Sequence of chain 45.F:
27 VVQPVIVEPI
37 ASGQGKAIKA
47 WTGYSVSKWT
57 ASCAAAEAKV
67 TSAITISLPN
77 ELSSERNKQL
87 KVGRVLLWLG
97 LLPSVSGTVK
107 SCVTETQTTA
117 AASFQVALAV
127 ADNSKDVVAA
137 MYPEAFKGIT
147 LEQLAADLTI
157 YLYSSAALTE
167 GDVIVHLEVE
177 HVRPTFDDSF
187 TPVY

Binding-site contacts:
Ligand atom C8 contacts residue TRP47 of chain 45.F at 3.6 Å (hydrophobic).
Ligand atom N6 contacts residue TRP47 of chain 45.F at 4.2 Å.
Ligand atom C1' contacts residue LYS143 of chain 45.F at 3.2 Å.
Ligand atom C2' contacts residue LYS143 of chain 45.F at 3.7 Å.
Ligand atom C2 contacts residue TRP47 of chain 45.F at 3.4 Å (hydrophobic).
Ligand atom C5' contacts residue ARG90 of chain 45.F at 4.3 Å.
Ligand atom N3 contacts residue TRP47 of chain 45.F at 3.4 Å.
Ligand atom C1' contacts residue GLU140 of chain 45.F at 2.7 Å.
Ligand atom C2' contacts residue GLU140 of chain 45.F at 3.0 Å.
Ligand atom N9 contacts residue GLU140 of chain 45.F at 4.1 Å.
Ligand atom O2' contacts residue GLU140 of chain 45.F at 2.3 Å (salt-bridge).
Ligand atom O2' contacts residue LYS143 of chain 45.F at 3.8 Å.
Ligand atom C3' contacts residue GLU140 of chain 45.F at 3.8 Å.
Ligand atom O4' contacts residue LYS143 of chain 45.F at 4.2 Å.
Ligand atom N9 contacts residue TRP47 of chain 45.F at 3.3 Å.
Ligand atom O4' contacts residue TRP47 of chain 45.F at 3.4 Å.
Ligand atom O4' contacts residue GLU140 of chain 45.F at 3.0 Å (salt-bridge).
Ligand atom C1' contacts residue TRP47 of chain 45.F at 3.7 Å (hydrophobic).
Ligand atom C4 contacts residue TRP47 of chain 45.F at 3.3 Å (hydrophobic).
Ligand atom O4' contacts residue LYS143 of chain 45.F at 4.4 Å.
Ligand atom O3' contacts residue GLU140 of chain 45.F at 4.4 Å.
Ligand atom N7 contacts residue TRP47 of chain 45.F at 3.6 Å.
Ligand atom N7 contacts residue LYS143 of chain 45.F at 3.8 Å.
Ligand atom C6 contacts residue TRP47 of chain 45.F at 3.7 Å (hydrophobic).
Ligand atom C5 contacts residue TRP47 of chain 45.F at 3.8 Å (hydrophobic).
Ligand atom C4' contacts residue GLU140 of chain 45.F at 3.4 Å.
Ligand atom N1 contacts residue TRP47 of chain 45.F at 3.7 Å.
Ligand atom N9 contacts residue LYS143 of chain 45.F at 3.2 Å (salt-bridge).
Ligand atom C8 contacts residue LYS143 of chain 45.F at 2.7 Å.

A small-molecule ligand and the protein it binds are described below.
Small molecule (SMILES): Nc1ncnc2c1ncn2[C@@H]1O[C@H]([C@@H]2O[C@@H]3[C@H](O[P](=O)(O)O2)[C@@H](CO[P](=O)(O)O[C@H]2[C@@H](O)[C@H](n4cnc5c(N)ncnc54)O[C@@H]2COP(=O)=O)O[C@H]3n2ccc(=O)[nH]c2=O)[C@@H](O[P](=O)(O)OC[C@H]2O[C@@H](n3ccc(=O)[nH]c3=O)[C@H](O)[C@@H]2O)[C@H]1O